Binding-site contacts:
Ligand atom C2 contacts residue TRP144 of chain 1.A at 3.7 Å (hydrophobic).
Ligand atom C10 contacts residue ASN244 of chain 1.A at 3.7 Å.
Ligand atom C10 contacts residue GLU188 of chain 1.A at 3.5 Å.
Ligand atom C13 contacts residue VAL191 of chain 1.A at 3.7 Å (hydrophobic).
Ligand atom O2 contacts residue HIS143 of chain 1.A at 3.2 Å (h-bond).
Ligand atom C6 contacts residue PHE436 of chain 1.A at 3.5 Å (hydrophobic).
Ligand atom O3 contacts residue TRP428 of chain 1.A at 2.9 Å (h-bond).
Ligand atom C3 contacts residue TRP420 of chain 1.A at 3.6 Å (hydrophobic).
Ligand atom O6 contacts residue GLU427 of chain 1.A at 2.7 Å (salt-bridge).
Ligand atom C1 contacts residue GLU188 of chain 1.A at 3.5 Å.
Ligand atom O4 contacts residue TRP420 of chain 1.A at 3.0 Å.
Ligand atom C6 contacts residue GLU427 of chain 1.A at 3.4 Å.
Ligand atom C4 contacts residue TRP428 of chain 1.A at 3.7 Å (hydrophobic).
Ligand atom N2 contacts residue GLU188 of chain 1.A at 2.5 Å (salt-bridge).
Ligand atom O4 contacts residue TRP428 of chain 1.A at 3.7 Å.
Ligand atom O2 contacts residue GLU373 of chain 1.A at 2.7 Å (salt-bridge).
Ligand atom O2 contacts residue ASN187 of chain 1.A at 2.9 Å (h-bond).
Ligand atom C5 contacts residue TYR317 of chain 1.A at 3.4 Å (hydrophobic).
Ligand atom O6 contacts residue TRP346 of chain 1.A at 3.2 Å.
Ligand atom C2 contacts residue GLU373 of chain 1.A at 3.4 Å.
Ligand atom C8 contacts residue TYR317 of chain 1.A at 3.2 Å (hydrophobic).
Ligand atom C7 contacts residue TYR317 of chain 1.A at 3.5 Å (hydrophobic).
Ligand atom C2 contacts residue GLU188 of chain 1.A at 3.7 Å.
Ligand atom C4 contacts residue GLU427 of chain 1.A at 3.5 Å.
Ligand atom C9 contacts residue GLU188 of chain 1.A at 3.5 Å.
Ligand atom C5 contacts residue TRP420 of chain 1.A at 3.7 Å (hydrophobic).
Ligand atom C3 contacts residue GLU373 of chain 1.A at 3.6 Å.
Ligand atom C7 contacts residue GLU188 of chain 1.A at 3.5 Å.
Ligand atom N1 contacts residue TYR317 of chain 1.A at 3.5 Å (h-bond).
Ligand atom C1 contacts residue GLU373 of chain 1.A at 3.2 Å.
Ligand atom O4 contacts residue GLN42 of chain 1.A at 2.9 Å (h-bond).
Ligand atom O3 contacts residue GLN42 of chain 1.A at 2.6 Å (h-bond).
Ligand atom O6 contacts residue PHE436 of chain 1.A at 3.7 Å.
Ligand atom O2 contacts residue GLU188 of chain 1.A at 3.6 Å (salt-bridge).
Ligand atom O3 contacts residue HIS143 of chain 1.A at 2.9 Å (h-bond).
Ligand atom C12 contacts residue HIS202 of chain 1.A at 3.7 Å.
Ligand atom N1 contacts residue GLU373 of chain 1.A at 3.5 Å (salt-bridge).
Ligand atom C9 contacts residue TYR317 of chain 1.A at 3.7 Å (hydrophobic).
Ligand atom O4 contacts residue GLU427 of chain 1.A at 2.6 Å (salt-bridge).
Ligand atom O3 contacts residue TRP420 of chain 1.A at 3.6 Å.

The protein below binds the small molecule below.
Small molecule (SMILES): OC[C@@H]1[C@@H](O)[C@H](O)[C@@H](O)c2[nH]c(CCc3ccccc3)c[n+]21

Sequence of chain 1.A:
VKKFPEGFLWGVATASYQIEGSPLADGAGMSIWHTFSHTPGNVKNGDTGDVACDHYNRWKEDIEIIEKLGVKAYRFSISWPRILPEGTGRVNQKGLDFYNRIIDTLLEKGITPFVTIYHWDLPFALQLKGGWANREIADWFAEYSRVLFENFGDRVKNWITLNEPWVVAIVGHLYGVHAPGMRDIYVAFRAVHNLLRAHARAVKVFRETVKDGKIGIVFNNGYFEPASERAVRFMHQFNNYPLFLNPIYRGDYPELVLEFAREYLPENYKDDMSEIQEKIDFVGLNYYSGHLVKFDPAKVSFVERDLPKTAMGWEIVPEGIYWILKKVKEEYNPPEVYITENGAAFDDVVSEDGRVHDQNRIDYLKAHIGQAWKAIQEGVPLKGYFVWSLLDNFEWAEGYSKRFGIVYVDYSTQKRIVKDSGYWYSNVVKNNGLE